Binding-site contacts:
Ligand atom C2 contacts residue ASN234 of chain 1.C at 2.5 Å.
Ligand atom C5 contacts residue ASN234 of chain 1.C at 3.6 Å.
Ligand atom C8 contacts residue GLY232 of chain 1.C at 4.0 Å.
Ligand atom C8 contacts residue ASN234 of chain 1.C at 4.5 Å.
Ligand atom C3 contacts residue ASN234 of chain 1.C at 3.8 Å.
Ligand atom N2 contacts residue ASN234 of chain 1.C at 3.0 Å (h-bond).
Ligand atom C4 contacts residue ASN234 of chain 1.C at 4.2 Å.
Ligand atom O5 contacts residue ASN234 of chain 1.C at 2.3 Å (h-bond).
Ligand atom C1 contacts residue ASN234 of chain 1.C at 1.4 Å.
Ligand atom C8 contacts residue HIS519 of chain 1.B at 4.5 Å.
Ligand atom C7 contacts residue ASN234 of chain 1.C at 4.1 Å.

Sequence of chain 1.B:
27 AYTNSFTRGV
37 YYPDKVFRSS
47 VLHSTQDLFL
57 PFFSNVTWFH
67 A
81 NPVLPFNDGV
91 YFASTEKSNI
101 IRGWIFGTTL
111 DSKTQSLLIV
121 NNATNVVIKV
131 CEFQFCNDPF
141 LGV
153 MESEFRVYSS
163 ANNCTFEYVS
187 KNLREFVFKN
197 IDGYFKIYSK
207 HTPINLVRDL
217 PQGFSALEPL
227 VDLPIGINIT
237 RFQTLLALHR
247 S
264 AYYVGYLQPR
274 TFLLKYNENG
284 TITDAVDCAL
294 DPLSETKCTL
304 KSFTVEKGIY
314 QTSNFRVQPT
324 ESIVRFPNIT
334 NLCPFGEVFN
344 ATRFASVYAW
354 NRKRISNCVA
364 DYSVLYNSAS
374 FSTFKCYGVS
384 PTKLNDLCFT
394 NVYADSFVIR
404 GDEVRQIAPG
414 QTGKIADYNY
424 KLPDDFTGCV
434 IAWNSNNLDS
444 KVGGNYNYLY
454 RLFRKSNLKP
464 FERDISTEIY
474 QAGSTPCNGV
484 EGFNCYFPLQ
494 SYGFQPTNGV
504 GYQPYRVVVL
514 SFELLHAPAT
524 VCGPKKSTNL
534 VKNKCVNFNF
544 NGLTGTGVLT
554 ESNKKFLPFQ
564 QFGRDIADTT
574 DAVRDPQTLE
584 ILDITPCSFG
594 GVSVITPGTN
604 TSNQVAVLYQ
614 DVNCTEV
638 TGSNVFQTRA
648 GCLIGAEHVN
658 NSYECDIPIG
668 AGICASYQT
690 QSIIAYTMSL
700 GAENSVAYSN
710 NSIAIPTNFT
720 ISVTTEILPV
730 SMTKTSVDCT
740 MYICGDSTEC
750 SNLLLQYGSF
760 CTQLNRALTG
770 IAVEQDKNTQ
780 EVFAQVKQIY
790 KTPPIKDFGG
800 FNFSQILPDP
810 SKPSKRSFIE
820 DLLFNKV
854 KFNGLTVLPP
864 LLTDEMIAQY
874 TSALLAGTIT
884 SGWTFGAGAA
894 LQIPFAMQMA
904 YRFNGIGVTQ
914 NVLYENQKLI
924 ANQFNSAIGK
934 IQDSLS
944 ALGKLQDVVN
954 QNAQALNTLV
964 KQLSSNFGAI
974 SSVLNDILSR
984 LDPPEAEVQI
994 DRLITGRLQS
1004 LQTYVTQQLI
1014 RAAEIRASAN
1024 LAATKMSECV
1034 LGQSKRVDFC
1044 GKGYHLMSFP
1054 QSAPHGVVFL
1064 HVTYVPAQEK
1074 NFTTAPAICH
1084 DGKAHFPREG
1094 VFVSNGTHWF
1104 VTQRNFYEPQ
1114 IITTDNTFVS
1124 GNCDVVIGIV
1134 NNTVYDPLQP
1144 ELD

A small-molecule ligand and the protein it binds are described below.
Small molecule (SMILES): CC(=O)N[C@@H]1[C@@H](O)[C@H](O)[C@@H](CO)O[C@H]1O

Sequence of chain 1.C:
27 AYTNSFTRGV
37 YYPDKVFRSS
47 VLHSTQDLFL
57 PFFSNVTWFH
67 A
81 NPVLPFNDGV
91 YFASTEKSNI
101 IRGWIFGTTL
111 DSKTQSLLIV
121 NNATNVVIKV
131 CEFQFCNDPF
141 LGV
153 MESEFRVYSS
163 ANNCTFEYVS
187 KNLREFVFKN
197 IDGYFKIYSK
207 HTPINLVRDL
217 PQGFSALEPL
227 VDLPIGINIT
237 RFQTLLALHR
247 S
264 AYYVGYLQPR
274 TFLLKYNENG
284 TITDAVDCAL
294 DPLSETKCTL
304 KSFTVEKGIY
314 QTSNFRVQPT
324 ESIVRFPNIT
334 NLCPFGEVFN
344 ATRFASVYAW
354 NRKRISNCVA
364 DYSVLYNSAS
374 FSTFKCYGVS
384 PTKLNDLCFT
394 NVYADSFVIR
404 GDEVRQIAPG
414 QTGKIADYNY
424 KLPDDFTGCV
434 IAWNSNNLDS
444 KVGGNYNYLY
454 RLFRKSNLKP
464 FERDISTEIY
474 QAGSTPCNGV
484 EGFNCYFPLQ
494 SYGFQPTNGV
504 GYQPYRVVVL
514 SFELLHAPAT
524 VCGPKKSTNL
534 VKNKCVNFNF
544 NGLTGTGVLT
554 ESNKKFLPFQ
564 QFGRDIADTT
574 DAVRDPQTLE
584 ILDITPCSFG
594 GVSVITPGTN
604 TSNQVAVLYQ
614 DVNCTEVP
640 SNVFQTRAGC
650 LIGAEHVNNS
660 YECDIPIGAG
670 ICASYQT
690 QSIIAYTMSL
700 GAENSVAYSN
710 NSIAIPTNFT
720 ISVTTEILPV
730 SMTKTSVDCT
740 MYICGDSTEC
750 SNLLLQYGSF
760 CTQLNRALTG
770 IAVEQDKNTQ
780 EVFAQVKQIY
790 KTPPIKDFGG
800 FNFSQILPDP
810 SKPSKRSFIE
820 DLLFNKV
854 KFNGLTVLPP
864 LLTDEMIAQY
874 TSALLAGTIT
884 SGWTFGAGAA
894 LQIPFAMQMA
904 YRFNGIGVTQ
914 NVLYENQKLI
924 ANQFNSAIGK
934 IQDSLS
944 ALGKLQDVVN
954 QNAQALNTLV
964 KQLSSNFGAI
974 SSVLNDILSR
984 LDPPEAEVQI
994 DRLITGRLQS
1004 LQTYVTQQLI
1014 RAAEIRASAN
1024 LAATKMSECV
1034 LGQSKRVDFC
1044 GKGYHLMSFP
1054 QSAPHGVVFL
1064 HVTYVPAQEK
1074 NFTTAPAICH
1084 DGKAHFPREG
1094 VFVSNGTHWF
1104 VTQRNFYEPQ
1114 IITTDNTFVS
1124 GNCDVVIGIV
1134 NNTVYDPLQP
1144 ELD